Sequence of chain 1.C:
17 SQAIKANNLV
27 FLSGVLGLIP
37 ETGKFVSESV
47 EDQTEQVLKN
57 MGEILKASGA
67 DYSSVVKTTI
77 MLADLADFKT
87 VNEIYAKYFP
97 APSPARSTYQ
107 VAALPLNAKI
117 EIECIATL

Binding-site contacts:
Ligand atom O3 contacts residue PRO111 of chain 1.C at 3.8 Å.
Ligand atom CB contacts residue PRO111 of chain 1.C at 3.9 Å (hydrophobic).
Ligand atom O3 contacts residue THR104 of chain 1.A at 2.8 Å (h-bond).
Ligand atom CB contacts residue LEU32 of chain 1.C at 3.8 Å (hydrophobic).
Ligand atom CB contacts residue GLY30 of chain 1.C at 4.2 Å.
Ligand atom O contacts residue ARG102 of chain 1.A at 2.9 Å (salt-bridge).
Ligand atom OXT contacts residue ARG102 of chain 1.A at 3.0 Å (salt-bridge).
Ligand atom O3 contacts residue ARG102 of chain 1.A at 4.4 Å.
Ligand atom O3 contacts residue GLU117 of chain 1.C at 3.3 Å (salt-bridge).
Ligand atom CA contacts residue GLU117 of chain 1.C at 4.3 Å.
Ligand atom OXT contacts residue PHE84 of chain 1.A at 3.7 Å.
Ligand atom OXT contacts residue THR104 of chain 1.A at 3.9 Å.
Ligand atom O contacts residue SER103 of chain 1.A at 3.8 Å.
Ligand atom CA contacts residue THR104 of chain 1.A at 3.7 Å.
Ligand atom O contacts residue THR104 of chain 1.A at 2.8 Å (h-bond).
Ligand atom C contacts residue THR104 of chain 1.A at 3.4 Å.
Ligand atom O3 contacts residue SER103 of chain 1.A at 3.7 Å.
Ligand atom CA contacts residue PRO111 of chain 1.C at 3.9 Å (hydrophobic).
Ligand atom CB contacts residue GLU117 of chain 1.C at 4.4 Å.
Ligand atom C contacts residue ARG102 of chain 1.A at 3.7 Å.

Sequence of chain 1.A:
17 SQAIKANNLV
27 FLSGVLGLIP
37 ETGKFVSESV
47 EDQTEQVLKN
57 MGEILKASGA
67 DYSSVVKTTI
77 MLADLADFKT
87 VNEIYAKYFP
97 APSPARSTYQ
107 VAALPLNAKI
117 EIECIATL

A small-molecule ligand and the protein it binds are described below.
Small molecule (SMILES): CC(=O)C(=O)O